Sequence of chain 1.E:
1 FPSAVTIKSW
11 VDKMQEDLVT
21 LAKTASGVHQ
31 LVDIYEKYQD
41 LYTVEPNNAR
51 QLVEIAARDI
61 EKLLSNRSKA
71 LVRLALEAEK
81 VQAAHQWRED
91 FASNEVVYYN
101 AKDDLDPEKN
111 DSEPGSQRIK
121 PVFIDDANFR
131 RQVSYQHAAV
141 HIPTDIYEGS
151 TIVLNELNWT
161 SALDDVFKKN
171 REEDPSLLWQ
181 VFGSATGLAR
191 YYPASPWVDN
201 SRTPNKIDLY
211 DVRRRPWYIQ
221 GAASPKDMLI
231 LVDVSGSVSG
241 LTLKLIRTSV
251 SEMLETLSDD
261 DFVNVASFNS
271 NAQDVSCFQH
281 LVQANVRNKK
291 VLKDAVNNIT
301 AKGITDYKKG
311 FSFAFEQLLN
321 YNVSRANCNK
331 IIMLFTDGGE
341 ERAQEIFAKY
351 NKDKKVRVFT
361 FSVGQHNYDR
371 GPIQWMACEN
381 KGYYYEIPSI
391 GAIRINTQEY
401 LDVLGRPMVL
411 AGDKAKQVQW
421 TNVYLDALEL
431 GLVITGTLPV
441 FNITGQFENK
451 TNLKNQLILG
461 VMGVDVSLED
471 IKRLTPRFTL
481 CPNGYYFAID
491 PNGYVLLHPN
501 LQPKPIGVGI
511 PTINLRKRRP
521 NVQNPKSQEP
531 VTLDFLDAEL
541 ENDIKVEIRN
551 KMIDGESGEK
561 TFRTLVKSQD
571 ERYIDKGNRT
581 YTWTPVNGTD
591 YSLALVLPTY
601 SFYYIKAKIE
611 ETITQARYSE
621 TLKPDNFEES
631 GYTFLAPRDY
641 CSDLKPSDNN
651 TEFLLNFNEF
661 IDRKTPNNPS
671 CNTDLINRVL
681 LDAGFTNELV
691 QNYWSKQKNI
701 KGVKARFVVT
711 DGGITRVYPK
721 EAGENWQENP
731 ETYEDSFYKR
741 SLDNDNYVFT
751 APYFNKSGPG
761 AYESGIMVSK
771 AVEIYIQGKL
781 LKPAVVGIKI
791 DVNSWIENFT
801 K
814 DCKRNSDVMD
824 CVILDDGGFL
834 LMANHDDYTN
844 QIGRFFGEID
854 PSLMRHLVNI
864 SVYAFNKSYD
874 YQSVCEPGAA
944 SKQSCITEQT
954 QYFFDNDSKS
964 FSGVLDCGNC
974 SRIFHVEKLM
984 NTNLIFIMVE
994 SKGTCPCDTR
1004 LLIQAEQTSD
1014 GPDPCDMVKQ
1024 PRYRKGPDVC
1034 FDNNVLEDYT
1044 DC

The small molecule below binds the protein below.
Small molecule (SMILES): CC(=O)N[C@@H]1[C@@H](O)[C@H](O)[C@@H](CO)O[C@H]1O

Binding-site contacts:
Ligand atom O6 contacts residue ASN66 of chain 1.E at 4.4 Å.
Ligand atom C7 contacts residue ASN66 of chain 1.E at 3.8 Å.
Ligand atom C5 contacts residue ASN66 of chain 1.E at 3.4 Å.
Ligand atom C2 contacts residue ASN66 of chain 1.E at 2.6 Å.
Ligand atom O7 contacts residue ASP174 of chain 1.E at 4.4 Å.
Ligand atom C8 contacts residue LEU63 of chain 1.E at 3.7 Å (hydrophobic).
Ligand atom O7 contacts residue ASN66 of chain 1.E at 3.7 Å.
Ligand atom C1 contacts residue LYS62 of chain 1.E at 4.3 Å.
Ligand atom O7 contacts residue LEU63 of chain 1.E at 3.7 Å.
Ligand atom C7 contacts residue LEU63 of chain 1.E at 4.1 Å (hydrophobic).
Ligand atom N2 contacts residue ASN66 of chain 1.E at 3.3 Å (h-bond).
Ligand atom C6 contacts residue ASN66 of chain 1.E at 4.3 Å.
Ligand atom C4 contacts residue ASN66 of chain 1.E at 4.0 Å.
Ligand atom C3 contacts residue ASN66 of chain 1.E at 3.8 Å.
Ligand atom C1 contacts residue ASN66 of chain 1.E at 1.4 Å.
Ligand atom C8 contacts residue ASP59 of chain 1.E at 4.2 Å.
Ligand atom O5 contacts residue ASN66 of chain 1.E at 2.0 Å (h-bond).